Sequence of chain 1.A:
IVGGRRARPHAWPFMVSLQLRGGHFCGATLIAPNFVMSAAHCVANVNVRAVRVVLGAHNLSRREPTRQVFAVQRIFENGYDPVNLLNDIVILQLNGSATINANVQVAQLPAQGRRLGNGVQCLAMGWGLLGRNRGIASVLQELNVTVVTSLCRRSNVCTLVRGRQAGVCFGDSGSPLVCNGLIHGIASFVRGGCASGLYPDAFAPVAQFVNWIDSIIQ

The protein below binds the small molecule below.
Small molecule (SMILES): COC(=O)CCC(=O)N[C@@H](C)C(=O)N[C@@H](C)C(=O)N1CCC[C@H]1C(=O)N[C@@H](C(C)C)[C@@H](C)O

Binding-site contacts:
Ligand atom O contacts residue ARG191 of chain 1.A at 3.1 Å.
Ligand atom O contacts residue VAL190 of chain 1.A at 3.2 Å (h-bond).
Ligand atom C contacts residue SER173 of chain 1.A at 1.8 Å.
Ligand atom OD1 contacts residue GLY193 of chain 1.A at 3.7 Å.
Ligand atom CB contacts residue HIS41 of chain 1.A at 3.8 Å.
Ligand atom CB contacts residue SER173 of chain 1.A at 3.6 Å.
Ligand atom N contacts residue VAL190 of chain 1.A at 2.8 Å (h-bond).
Ligand atom O contacts residue PHE189 of chain 1.A at 3.5 Å.
Ligand atom C contacts residue HIS41 of chain 1.A at 3.6 Å.
Ligand atom O contacts residue GLY171 of chain 1.A at 2.7 Å (h-bond).
Ligand atom C contacts residue HIS41 of chain 1.A at 3.1 Å.
Ligand atom CA contacts residue SER173 of chain 1.A at 2.9 Å.
Ligand atom CG contacts residue GLY192 of chain 1.A at 3.5 Å.
Ligand atom C contacts residue SER188 of chain 1.A at 3.5 Å.
Ligand atom C1 contacts residue HIS41 of chain 1.A at 1.7 Å.
Ligand atom CG1 contacts residue PHE170 of chain 1.A at 3.8 Å (hydrophobic).
Ligand atom CG2 contacts residue SER173 of chain 1.A at 3.3 Å.
Ligand atom CG2 contacts residue CYS169 of chain 1.A at 3.5 Å (hydrophobic).
Ligand atom N contacts residue SER188 of chain 1.A at 2.8 Å (h-bond).
Ligand atom CG1 contacts residue VAL190 of chain 1.A at 3.5 Å (hydrophobic).
Ligand atom O contacts residue GLY192 of chain 1.A at 3.1 Å (h-bond).
Ligand atom CA contacts residue HIS41 of chain 1.A at 3.7 Å.
Ligand atom C1 contacts residue SER173 of chain 1.A at 1.8 Å.
Ligand atom OD1 contacts residue GLY192 of chain 1.A at 3.2 Å.
Ligand atom CG1 contacts residue CYS169 of chain 1.A at 3.9 Å (hydrophobic).
Ligand atom CA contacts residue VAL190 of chain 1.A at 3.4 Å (hydrophobic).
Ligand atom CA contacts residue ARG191 of chain 1.A at 3.8 Å.
Ligand atom N contacts residue SER173 of chain 1.A at 3.2 Å (h-bond).
Ligand atom CB contacts residue PHE189 of chain 1.A at 3.7 Å (hydrophobic).
Ligand atom O contacts residue PHE170 of chain 1.A at 3.6 Å.
Ligand atom O contacts residue VAL190 of chain 1.A at 3.2 Å (h-bond).
Ligand atom CA contacts residue PHE189 of chain 1.A at 3.7 Å (hydrophobic).
Ligand atom CB contacts residue CYS169 of chain 1.A at 3.1 Å (hydrophobic).
Ligand atom CG2 contacts residue SER188 of chain 1.A at 3.7 Å.
Ligand atom C contacts residue VAL190 of chain 1.A at 3.5 Å (hydrophobic).
Ligand atom O contacts residue SER173 of chain 1.A at 2.9 Å (h-bond).
Ligand atom CA contacts residue SER188 of chain 1.A at 3.5 Å.
Ligand atom CB contacts residue GLY192 of chain 1.A at 3.0 Å.
Ligand atom C contacts residue PHE189 of chain 1.A at 3.8 Å (hydrophobic).
Ligand atom N contacts residue HIS41 of chain 1.A at 3.4 Å (h-bond).